Sequence of chain 3.A:
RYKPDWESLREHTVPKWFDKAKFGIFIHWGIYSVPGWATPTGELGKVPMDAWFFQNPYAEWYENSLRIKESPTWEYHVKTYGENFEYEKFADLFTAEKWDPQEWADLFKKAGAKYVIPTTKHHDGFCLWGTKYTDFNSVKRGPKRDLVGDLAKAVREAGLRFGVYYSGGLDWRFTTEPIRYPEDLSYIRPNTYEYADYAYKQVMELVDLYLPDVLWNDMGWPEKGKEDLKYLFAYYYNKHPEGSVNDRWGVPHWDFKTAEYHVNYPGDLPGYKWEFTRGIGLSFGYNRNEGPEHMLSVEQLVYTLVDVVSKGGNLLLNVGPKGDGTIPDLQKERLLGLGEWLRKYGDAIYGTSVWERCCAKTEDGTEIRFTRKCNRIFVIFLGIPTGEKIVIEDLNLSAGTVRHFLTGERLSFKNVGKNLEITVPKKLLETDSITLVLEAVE

This protein binds this small molecule.
Small molecule (SMILES): CC(=O)NC[C@H]1N[C@@H](C)[C@@H](O)[C@@H](O)[C@@H]1O

Binding-site contacts:
Ligand atom CAB contacts residue PHE290 of chain 3.A at 3.5 Å (hydrophobic).
Ligand atom CAG contacts residue GLU266 of chain 3.A at 3.7 Å.
Ligand atom CAL contacts residue GLU266 of chain 3.A at 3.2 Å.
Ligand atom CAO contacts residue HIS128 of chain 3.A at 3.8 Å.
Ligand atom OAF contacts residue TRP67 of chain 3.A at 3.2 Å (h-bond).
Ligand atom OAD contacts residue TYR171 of chain 3.A at 3.3 Å (h-bond).
Ligand atom CAM contacts residue GLU66 of chain 3.A at 3.6 Å.
Ligand atom CAA contacts residue GLU266 of chain 3.A at 3.5 Å.
Ligand atom OAC contacts residue MET225 of chain 3.A at 3.6 Å.
Ligand atom CAO contacts residue TYR64 of chain 3.A at 3.8 Å (hydrophobic).
Ligand atom CAO contacts residue GLU66 of chain 3.A at 3.2 Å.
Ligand atom CAL contacts residue ASP224 of chain 3.A at 3.3 Å.
Ligand atom OAD contacts residue ASP224 of chain 3.A at 3.4 Å (salt-bridge).
Ligand atom NAI contacts residue GLU266 of chain 3.A at 3.0 Å (salt-bridge).
Ligand atom OAE contacts residue HIS129 of chain 3.A at 2.8 Å (h-bond).
Ligand atom CAB contacts residue PHE32 of chain 3.A at 3.7 Å (hydrophobic).
Ligand atom CAJ contacts residue ARG254 of chain 3.A at 3.5 Å.
Ligand atom CAK contacts residue ASP224 of chain 3.A at 3.6 Å.
Ligand atom CAN contacts residue ASP224 of chain 3.A at 3.2 Å.
Ligand atom CAM contacts residue HIS34 of chain 3.A at 3.4 Å.
Ligand atom NAH contacts residue GLU266 of chain 3.A at 2.9 Å (salt-bridge).
Ligand atom CAO contacts residue TRP67 of chain 3.A at 3.8 Å (hydrophobic).
Ligand atom CAB contacts residue HIS34 of chain 3.A at 3.6 Å.
Ligand atom OAF contacts residue GLU66 of chain 3.A at 2.7 Å (salt-bridge).
Ligand atom OAD contacts residue HIS128 of chain 3.A at 2.8 Å (h-bond).
Ligand atom OAF contacts residue HIS128 of chain 3.A at 2.8 Å.
Ligand atom CAG contacts residue ARG254 of chain 3.A at 3.8 Å.
Ligand atom CAJ contacts residue GLU266 of chain 3.A at 3.5 Å.
Ligand atom NAI contacts residue ARG254 of chain 3.A at 3.5 Å (salt-bridge).
Ligand atom OAF contacts residue HIS129 of chain 3.A at 3.6 Å.
Ligand atom CAM contacts residue HIS128 of chain 3.A at 3.8 Å.
Ligand atom CAN contacts residue HIS129 of chain 3.A at 3.3 Å.
Ligand atom NAI contacts residue ASP224 of chain 3.A at 2.7 Å (salt-bridge).
Ligand atom NAH contacts residue ARG254 of chain 3.A at 3.4 Å (salt-bridge).
Ligand atom CAK contacts residue PHE290 of chain 3.A at 3.8 Å (hydrophobic).
Ligand atom OAE contacts residue TRP67 of chain 3.A at 2.9 Å (h-bond).
Ligand atom CAM contacts residue PHE290 of chain 3.A at 3.8 Å (hydrophobic).
Ligand atom CAG contacts residue ASP224 of chain 3.A at 3.4 Å.
Ligand atom CAK contacts residue GLU266 of chain 3.A at 3.4 Å.
Ligand atom OAD contacts residue HIS34 of chain 3.A at 2.6 Å (h-bond).